Sequence of chain 1.A:
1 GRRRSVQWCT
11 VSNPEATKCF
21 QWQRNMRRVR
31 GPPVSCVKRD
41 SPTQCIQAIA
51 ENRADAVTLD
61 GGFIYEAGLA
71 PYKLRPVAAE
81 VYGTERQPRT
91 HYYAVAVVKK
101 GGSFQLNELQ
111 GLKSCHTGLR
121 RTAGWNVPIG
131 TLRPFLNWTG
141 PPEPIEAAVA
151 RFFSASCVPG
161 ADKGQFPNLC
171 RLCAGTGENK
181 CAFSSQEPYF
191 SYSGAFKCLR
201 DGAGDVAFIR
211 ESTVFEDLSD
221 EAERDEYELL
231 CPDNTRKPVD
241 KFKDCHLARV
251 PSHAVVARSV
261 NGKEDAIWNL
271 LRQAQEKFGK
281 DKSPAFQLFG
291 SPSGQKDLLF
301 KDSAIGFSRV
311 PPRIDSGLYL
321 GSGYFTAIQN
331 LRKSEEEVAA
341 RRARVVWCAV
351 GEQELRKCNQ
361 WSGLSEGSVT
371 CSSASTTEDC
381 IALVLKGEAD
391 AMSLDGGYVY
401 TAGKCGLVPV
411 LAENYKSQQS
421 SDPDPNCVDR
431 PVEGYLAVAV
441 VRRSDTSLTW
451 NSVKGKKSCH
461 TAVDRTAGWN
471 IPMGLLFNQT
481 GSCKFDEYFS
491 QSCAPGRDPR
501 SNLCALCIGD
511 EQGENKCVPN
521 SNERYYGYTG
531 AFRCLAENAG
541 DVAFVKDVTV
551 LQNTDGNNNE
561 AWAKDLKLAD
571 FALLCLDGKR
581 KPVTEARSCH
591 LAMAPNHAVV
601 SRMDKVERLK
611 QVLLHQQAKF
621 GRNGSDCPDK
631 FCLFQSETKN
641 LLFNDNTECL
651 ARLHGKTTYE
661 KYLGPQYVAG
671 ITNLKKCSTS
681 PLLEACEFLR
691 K

A protein and the small-molecule ligand that binds it are described below.
Small molecule (SMILES): CC(=O)N[C@H]1[C@H](O[C@H]2[C@H](O)[C@@H](NC(C)=O)CO[C@@H]2CO)O[C@H](CO)[C@@H](O)[C@@H]1O

Binding-site contacts:
Ligand atom O7 contacts residue GLN110 of chain 1.A at 4.3 Å.
Ligand atom C5 contacts residue ASN137 of chain 1.A at 3.7 Å.
Ligand atom C7 contacts residue ASN137 of chain 1.A at 3.1 Å.
Ligand atom O7 contacts residue ASN137 of chain 1.A at 4.0 Å.
Ligand atom O6 contacts residue ASN137 of chain 1.A at 3.9 Å.
Ligand atom N2 contacts residue ASN137 of chain 1.A at 2.7 Å (h-bond).
Ligand atom O5 contacts residue ASN137 of chain 1.A at 2.5 Å (h-bond).
Ligand atom C3 contacts residue ASN137 of chain 1.A at 3.9 Å.
Ligand atom O3 contacts residue GLN110 of chain 1.A at 4.5 Å.
Ligand atom C1 contacts residue ASN137 of chain 1.A at 1.4 Å.
Ligand atom C4 contacts residue ASN137 of chain 1.A at 4.4 Å.
Ligand atom O7 contacts residue ARG151 of chain 1.A at 4.2 Å.
Ligand atom N2 contacts residue GLN110 of chain 1.A at 4.1 Å.
Ligand atom C8 contacts residue ASN137 of chain 1.A at 3.4 Å.
Ligand atom C2 contacts residue ASN137 of chain 1.A at 2.5 Å.